The small molecule below binds the protein below.
Small molecule (SMILES): Nc1nc(=O)c2ncn([C@@H]3O[C@H](CO[P](=O)(O)O[C@H]4[C@@H](O)[C@H](n5cnc6c(N)ncnc65)O[C@@H]4CO[P](=O)(O)O[C@@H]4[C@@H](O)[C@H](n5cnc6c(N)ncnc65)O[C@@H]4COP(=O)=O)[C@@H](O)[C@H]3O)c2[nH]1

Binding-site contacts:
Ligand atom N7 contacts residue THR45 of chain 10.E at 2.5 Å (h-bond).
Ligand atom C5 contacts residue TYR85 of chain 10.E at 3.5 Å (hydrophobic).
Ligand atom C8 contacts residue THR45 of chain 10.E at 3.8 Å.
Ligand atom C8 contacts residue LYS61 of chain 10.E at 3.7 Å.
Ligand atom N6 contacts residue THR91 of chain 24.E at 3.5 Å (h-bond).
Ligand atom C6 contacts residue THR45 of chain 10.E at 3.1 Å.
Ligand atom OP1 contacts residue TYR85 of chain 10.E at 3.5 Å (h-bond).
Ligand atom C6 contacts residue VAL29 of chain 10.E at 4.1 Å (hydrophobic).
Ligand atom OP1 contacts residue LYS43 of chain 10.E at 2.9 Å (salt-bridge).
Ligand atom N6 contacts residue THR45 of chain 10.E at 2.5 Å (h-bond).
Ligand atom C5 contacts residue VAL29 of chain 10.E at 4.0 Å (hydrophobic).
Ligand atom C4 contacts residue LYS61 of chain 10.E at 3.7 Å.
Ligand atom C6 contacts residue THR59 of chain 10.E at 3.6 Å.
Ligand atom N6 contacts residue CYS46 of chain 10.E at 3.4 Å (h-bond).
Ligand atom N6 contacts residue SER47 of chain 10.E at 4.1 Å.
Ligand atom N1 contacts residue SER47 of chain 10.E at 2.9 Å (h-bond).
Ligand atom C2 contacts residue THR59 of chain 10.E at 4.1 Å.
Ligand atom C5 contacts residue THR45 of chain 10.E at 3.1 Å.
Ligand atom C4 contacts residue TYR85 of chain 10.E at 3.8 Å (hydrophobic).
Ligand atom OP2 contacts residue LYS43 of chain 10.E at 2.7 Å (salt-bridge).
Ligand atom C5 contacts residue LYS61 of chain 10.E at 3.7 Å.
Ligand atom N7 contacts residue TYR85 of chain 10.E at 3.7 Å.
Ligand atom N6 contacts residue THR59 of chain 10.E at 2.8 Å (h-bond).
Ligand atom N7 contacts residue LYS61 of chain 10.E at 3.7 Å.
Ligand atom C6 contacts residue SER47 of chain 10.E at 3.9 Å.
Ligand atom N1 contacts residue TYR85 of chain 10.E at 3.5 Å.
Ligand atom P contacts residue TYR85 of chain 10.E at 3.7 Å.
Ligand atom N1 contacts residue THR59 of chain 10.E at 3.5 Å.
Ligand atom C5' contacts residue TYR85 of chain 10.E at 4.0 Å (hydrophobic).
Ligand atom C8 contacts residue TYR85 of chain 10.E at 3.8 Å (hydrophobic).
Ligand atom OP2 contacts residue GLU63 of chain 10.E at 3.6 Å (salt-bridge).
Ligand atom P contacts residue LYS43 of chain 10.E at 3.2 Å.
Ligand atom C6 contacts residue TYR85 of chain 10.E at 3.4 Å (hydrophobic).
Ligand atom C6 contacts residue LYS61 of chain 10.E at 3.8 Å.
Ligand atom N6 contacts residue LYS61 of chain 10.E at 4.1 Å.
Ligand atom N6 contacts residue TYR85 of chain 10.E at 3.3 Å.
Ligand atom N9 contacts residue TYR85 of chain 10.E at 4.0 Å.
Ligand atom C2 contacts residue SER47 of chain 10.E at 3.4 Å.
Ligand atom N9 contacts residue LYS61 of chain 10.E at 3.7 Å.
Ligand atom O6 contacts residue LYS61 of chain 10.E at 3.0 Å (salt-bridge).

Sequence of chain 24.E:
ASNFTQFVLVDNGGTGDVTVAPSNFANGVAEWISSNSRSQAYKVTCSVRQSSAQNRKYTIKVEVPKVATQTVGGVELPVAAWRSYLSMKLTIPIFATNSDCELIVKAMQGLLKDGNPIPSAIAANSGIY

Sequence of chain 10.E:
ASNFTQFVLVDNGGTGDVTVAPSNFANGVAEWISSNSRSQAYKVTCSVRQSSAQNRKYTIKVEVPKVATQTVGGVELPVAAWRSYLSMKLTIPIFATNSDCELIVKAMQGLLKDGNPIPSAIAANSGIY